Binding-site contacts:
Ligand atom CAE contacts residue ALA297 of chain 1.A at 4.2 Å (hydrophobic).
Ligand atom CAA contacts residue ALA248 of chain 1.A at 4.0 Å (hydrophobic).
Ligand atom OAH contacts residue GLY247 of chain 1.A at 3.4 Å.
Ligand atom CAJ contacts residue PHE397 of chain 1.A at 4.4 Å (hydrophobic).
Ligand atom CAA contacts residue HEM1 of chain 1.B at 3.1 Å.
Ligand atom OAB contacts residue ALA297 of chain 1.A at 3.5 Å.
Ligand atom CAG contacts residue ILE83 of chain 1.A at 4.2 Å (hydrophobic).
Ligand atom OAB contacts residue ILE294 of chain 1.A at 4.0 Å.
Ligand atom CAE contacts residue PHE171 of chain 1.A at 3.8 Å (hydrophobic).
Ligand atom CAG contacts residue ILE294 of chain 1.A at 3.5 Å (hydrophobic).
Ligand atom CAG contacts residue HEM1 of chain 1.B at 4.1 Å.
Ligand atom CAD contacts residue ILE294 of chain 1.A at 3.9 Å (hydrophobic).
Ligand atom OAC contacts residue LEU246 of chain 1.A at 3.5 Å.
Ligand atom OAC contacts residue TYR242 of chain 1.A at 4.2 Å.
Ligand atom CAK contacts residue VAL243 of chain 1.A at 3.8 Å (hydrophobic).
Ligand atom CAE contacts residue PHE397 of chain 1.A at 4.0 Å (hydrophobic).
Ligand atom CAK contacts residue GLY247 of chain 1.A at 4.0 Å.
Ligand atom CAI contacts residue ILE83 of chain 1.A at 4.1 Å (hydrophobic).
Ligand atom CAD contacts residue HEM1 of chain 1.B at 3.6 Å.
Ligand atom CAF contacts residue ILE83 of chain 1.A at 4.0 Å (hydrophobic).
Ligand atom OAB contacts residue ALA298 of chain 1.A at 3.3 Å.
Ligand atom CAE contacts residue ILE83 of chain 1.A at 3.7 Å (hydrophobic).
Ligand atom OAH contacts residue ALA248 of chain 1.A at 3.7 Å.
Ligand atom OAB contacts residue HEM1 of chain 1.B at 4.1 Å.
Ligand atom OAH contacts residue VAL243 of chain 1.A at 3.1 Å (h-bond).
Ligand atom CAF contacts residue PHE397 of chain 1.A at 3.7 Å (hydrophobic).
Ligand atom CAA contacts residue VAL243 of chain 1.A at 3.8 Å (hydrophobic).
Ligand atom CAJ contacts residue GLY247 of chain 1.A at 3.9 Å.
Ligand atom CAF contacts residue PHE171 of chain 1.A at 3.9 Å (hydrophobic).
Ligand atom CAF contacts residue PHE77 of chain 1.A at 3.9 Å (hydrophobic).
Ligand atom OAC contacts residue PHE77 of chain 1.A at 3.8 Å.
Ligand atom CAA contacts residue GLY247 of chain 1.A at 4.3 Å.
Ligand atom CAD contacts residue ILE83 of chain 1.A at 4.3 Å (hydrophobic).
Ligand atom CAI contacts residue ILE294 of chain 1.A at 3.9 Å (hydrophobic).
Ligand atom OAC contacts residue VAL243 of chain 1.A at 2.6 Å (h-bond).
Ligand atom CAJ contacts residue PHE77 of chain 1.A at 4.2 Å (hydrophobic).
Ligand atom OAC contacts residue GLY247 of chain 1.A at 3.0 Å (h-bond).
Ligand atom CAK contacts residue ILE294 of chain 1.A at 4.2 Å (hydrophobic).
Ligand atom CAJ contacts residue VAL243 of chain 1.A at 3.7 Å (hydrophobic).
Ligand atom CAD contacts residue ALA298 of chain 1.A at 4.2 Å (hydrophobic).

This small molecule binds to this protein.
Small molecule (SMILES): COc1cc(C=O)ccc1O

Sequence of chain 1.A:
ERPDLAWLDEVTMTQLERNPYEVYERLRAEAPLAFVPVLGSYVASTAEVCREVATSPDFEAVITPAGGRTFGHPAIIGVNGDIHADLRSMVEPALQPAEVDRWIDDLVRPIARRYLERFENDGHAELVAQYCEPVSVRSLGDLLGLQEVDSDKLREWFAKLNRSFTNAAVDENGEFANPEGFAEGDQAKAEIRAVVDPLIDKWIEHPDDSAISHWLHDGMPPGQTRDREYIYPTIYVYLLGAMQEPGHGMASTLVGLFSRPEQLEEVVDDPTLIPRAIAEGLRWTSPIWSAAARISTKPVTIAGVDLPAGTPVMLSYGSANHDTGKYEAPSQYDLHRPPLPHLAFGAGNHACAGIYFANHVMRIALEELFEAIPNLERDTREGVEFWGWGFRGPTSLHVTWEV